Binding-site contacts:
Ligand atom O3 contacts residue ALA219 of chain 1.A at 4.5 Å.
Ligand atom C4 contacts residue SER218 of chain 1.A at 4.2 Å.
Ligand atom C3 contacts residue THR472 of chain 1.A at 3.5 Å.
Ligand atom O4 contacts residue GLY136 of chain 1.A at 2.8 Å (h-bond).
Ligand atom C2 contacts residue THR472 of chain 1.A at 4.1 Å.
Ligand atom O3 contacts residue GLY137 of chain 1.A at 3.9 Å.
Ligand atom O1 contacts residue GLY136 of chain 1.A at 3.6 Å.
Ligand atom O3 contacts residue SER218 of chain 1.A at 2.5 Å (h-bond).
Ligand atom P1 contacts residue ALA219 of chain 1.A at 3.8 Å.
Ligand atom C3 contacts residue PHE354 of chain 1.A at 3.7 Å (hydrophobic).
Ligand atom C3 contacts residue TYR457 of chain 1.A at 3.5 Å (hydrophobic).
Ligand atom C4 contacts residue MET308 of chain 1.A at 3.6 Å (hydrophobic).
Ligand atom C1 contacts residue ALA219 of chain 1.A at 4.3 Å (hydrophobic).
Ligand atom O4 contacts residue SER218 of chain 1.A at 1.9 Å (h-bond).
Ligand atom O3 contacts residue HIS471 of chain 1.A at 4.3 Å.
Ligand atom C2 contacts residue SER218 of chain 1.A at 3.7 Å.
Ligand atom C2 contacts residue GLY136 of chain 1.A at 4.0 Å.
Ligand atom P1 contacts residue HIS471 of chain 1.A at 3.6 Å.
Ligand atom O4 contacts residue ALA219 of chain 1.A at 2.7 Å (h-bond).
Ligand atom O4 contacts residue GLU217 of chain 1.A at 4.5 Å.
Ligand atom C2 contacts residue TYR457 of chain 1.A at 3.5 Å (hydrophobic).
Ligand atom C1 contacts residue SER218 of chain 1.A at 2.8 Å.
Ligand atom C2 contacts residue HIS471 of chain 1.A at 3.9 Å.
Ligand atom O1 contacts residue HIS471 of chain 1.A at 4.2 Å.
Ligand atom C4 contacts residue PHE309 of chain 1.A at 4.3 Å (hydrophobic).
Ligand atom C4 contacts residue TRP251 of chain 1.A at 3.5 Å (hydrophobic).
Ligand atom P1 contacts residue GLY136 of chain 1.A at 3.9 Å.
Ligand atom P1 contacts residue SER218 of chain 1.A at 1.5 Å.
Ligand atom P1 contacts residue GLY137 of chain 1.A at 3.8 Å.
Ligand atom C3 contacts residue HIS471 of chain 1.A at 3.6 Å.
Ligand atom O1 contacts residue SER218 of chain 1.A at 3.1 Å (h-bond).
Ligand atom O1 contacts residue GLY137 of chain 1.A at 3.7 Å.
Ligand atom O4 contacts residue GLY137 of chain 1.A at 2.9 Å (h-bond).
Ligand atom O4 contacts residue GLY135 of chain 1.A at 3.8 Å.
Ligand atom C1 contacts residue TRP251 of chain 1.A at 3.7 Å (hydrophobic).

Sequence of chain 1.A:
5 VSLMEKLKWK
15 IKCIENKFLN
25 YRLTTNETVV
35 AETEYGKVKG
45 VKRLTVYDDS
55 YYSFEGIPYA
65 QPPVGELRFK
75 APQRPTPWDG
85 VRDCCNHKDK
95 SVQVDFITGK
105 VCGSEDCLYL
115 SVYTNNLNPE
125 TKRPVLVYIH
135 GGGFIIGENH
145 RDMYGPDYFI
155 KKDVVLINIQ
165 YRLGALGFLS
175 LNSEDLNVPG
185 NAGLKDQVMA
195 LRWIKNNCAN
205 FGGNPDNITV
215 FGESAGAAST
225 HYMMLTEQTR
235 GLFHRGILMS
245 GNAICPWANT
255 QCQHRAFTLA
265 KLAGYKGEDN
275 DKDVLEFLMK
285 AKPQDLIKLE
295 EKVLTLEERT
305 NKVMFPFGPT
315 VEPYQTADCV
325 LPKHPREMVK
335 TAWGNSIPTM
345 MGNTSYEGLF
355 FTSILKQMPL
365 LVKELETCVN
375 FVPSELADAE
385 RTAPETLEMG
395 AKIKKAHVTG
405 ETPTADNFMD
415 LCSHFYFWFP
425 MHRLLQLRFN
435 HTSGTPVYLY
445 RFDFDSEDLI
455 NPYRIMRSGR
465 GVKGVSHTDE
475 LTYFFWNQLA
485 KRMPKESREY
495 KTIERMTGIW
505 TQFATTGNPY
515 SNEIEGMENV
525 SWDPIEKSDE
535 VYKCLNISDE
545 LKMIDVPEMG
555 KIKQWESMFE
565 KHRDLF

The protein below binds the small molecule below.
Small molecule (SMILES): CCOP(=O)(O)OCC